Sequence of chain 1.D:
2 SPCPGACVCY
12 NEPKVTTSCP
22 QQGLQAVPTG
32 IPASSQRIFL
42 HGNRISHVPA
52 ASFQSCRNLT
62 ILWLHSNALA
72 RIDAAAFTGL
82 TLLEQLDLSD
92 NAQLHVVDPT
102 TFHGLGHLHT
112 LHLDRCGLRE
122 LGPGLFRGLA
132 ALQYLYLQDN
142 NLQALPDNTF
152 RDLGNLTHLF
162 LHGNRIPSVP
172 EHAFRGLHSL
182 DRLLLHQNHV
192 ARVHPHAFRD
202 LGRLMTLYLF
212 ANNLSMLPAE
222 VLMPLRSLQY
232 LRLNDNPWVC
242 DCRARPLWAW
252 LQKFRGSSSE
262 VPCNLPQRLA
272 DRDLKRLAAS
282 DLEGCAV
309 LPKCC

Binding-site contacts:
Ligand atom O7 contacts residue ASN59 of chain 1.D at 4.4 Å.
Ligand atom O7 contacts residue ALA34 of chain 1.D at 3.5 Å (h-bond).
Ligand atom C2 contacts residue ASN59 of chain 1.D at 2.5 Å.
Ligand atom O7 contacts residue SER56 of chain 1.D at 4.5 Å.
Ligand atom N2 contacts residue SER35 of chain 1.D at 4.4 Å.
Ligand atom C1 contacts residue ASN59 of chain 1.D at 1.4 Å.
Ligand atom C4 contacts residue ASN59 of chain 1.D at 4.3 Å.
Ligand atom C7 contacts residue ALA34 of chain 1.D at 4.3 Å (hydrophobic).
Ligand atom O5 contacts residue ASN59 of chain 1.D at 2.4 Å (h-bond).
Ligand atom N2 contacts residue ASN59 of chain 1.D at 2.9 Å (h-bond).
Ligand atom C8 contacts residue ARG58 of chain 1.D at 4.2 Å.
Ligand atom C3 contacts residue ASN59 of chain 1.D at 3.8 Å.
Ligand atom C5 contacts residue ASN59 of chain 1.D at 3.7 Å.
Ligand atom C8 contacts residue ASN59 of chain 1.D at 3.9 Å.
Ligand atom C7 contacts residue ASN59 of chain 1.D at 3.6 Å.
Ligand atom O7 contacts residue SER35 of chain 1.D at 4.2 Å.

This small molecule binds to this protein.
Small molecule (SMILES): CC(=O)N[C@@H]1[C@@H](O)[C@H](O)[C@@H](CO)O[C@H]1O